A protein and the small-molecule ligand that binds it are described below.
Small molecule (SMILES): CO[P](=O)(O)C(C)=O

Binding-site contacts:
Ligand atom C5 contacts residue HIS68 of chain 1.C at 3.2 Å.
Ligand atom O5 contacts residue GLN516 of chain 1.E at 4.3 Å.
Ligand atom O1 contacts residue HIS68 of chain 1.C at 4.0 Å.
Ligand atom P1 contacts residue PHE485 of chain 1.C at 4.0 Å.
Ligand atom C5 contacts residue LEU70 of chain 1.C at 3.9 Å (hydrophobic).
Ligand atom O3 contacts residue CYS514 of chain 1.E at 3.9 Å.
Ligand atom C5 contacts residue PHE485 of chain 1.C at 3.9 Å (hydrophobic).
Ligand atom O2 contacts residue CYS514 of chain 1.E at 3.9 Å.
Ligand atom O3 contacts residue LEU70 of chain 1.C at 4.3 Å.
Ligand atom C2 contacts residue GLN484 of chain 1.C at 4.1 Å.
Ligand atom O5 contacts residue GLN484 of chain 1.C at 3.8 Å.
Ligand atom C2 contacts residue PHE485 of chain 1.C at 4.2 Å (hydrophobic).
Ligand atom C3 contacts residue PHE485 of chain 1.C at 3.6 Å (hydrophobic).
Ligand atom C3 contacts residue GLN484 of chain 1.C at 4.3 Å.
Ligand atom O3 contacts residue HIS68 of chain 1.C at 4.4 Å.
Ligand atom O1 contacts residue PHE485 of chain 1.C at 3.5 Å.
Ligand atom C5 contacts residue CYS514 of chain 1.E at 3.2 Å (hydrophobic).
Ligand atom O3 contacts residue PHE485 of chain 1.C at 3.4 Å.

Sequence of chain 1.C:
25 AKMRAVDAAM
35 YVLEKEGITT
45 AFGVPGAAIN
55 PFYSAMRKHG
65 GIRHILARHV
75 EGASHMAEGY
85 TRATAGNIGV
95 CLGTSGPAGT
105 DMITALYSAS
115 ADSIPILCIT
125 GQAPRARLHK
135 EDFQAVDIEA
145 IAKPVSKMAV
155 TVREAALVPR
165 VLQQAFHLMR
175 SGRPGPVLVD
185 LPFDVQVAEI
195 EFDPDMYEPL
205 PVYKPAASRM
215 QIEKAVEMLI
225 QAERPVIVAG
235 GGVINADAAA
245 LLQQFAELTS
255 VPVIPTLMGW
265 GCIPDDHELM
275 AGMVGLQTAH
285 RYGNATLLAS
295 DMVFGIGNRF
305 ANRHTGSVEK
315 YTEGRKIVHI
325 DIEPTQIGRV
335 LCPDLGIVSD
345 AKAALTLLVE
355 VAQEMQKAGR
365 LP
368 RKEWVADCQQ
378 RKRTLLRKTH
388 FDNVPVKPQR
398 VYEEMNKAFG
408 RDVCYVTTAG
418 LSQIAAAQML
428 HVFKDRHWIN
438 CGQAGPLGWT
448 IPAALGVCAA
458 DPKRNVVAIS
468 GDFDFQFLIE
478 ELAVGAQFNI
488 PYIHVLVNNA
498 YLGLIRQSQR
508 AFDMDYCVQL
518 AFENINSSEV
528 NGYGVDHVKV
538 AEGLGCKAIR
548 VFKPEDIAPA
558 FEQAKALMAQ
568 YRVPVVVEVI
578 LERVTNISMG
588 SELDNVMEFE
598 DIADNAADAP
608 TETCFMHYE

Sequence of chain 1.E:
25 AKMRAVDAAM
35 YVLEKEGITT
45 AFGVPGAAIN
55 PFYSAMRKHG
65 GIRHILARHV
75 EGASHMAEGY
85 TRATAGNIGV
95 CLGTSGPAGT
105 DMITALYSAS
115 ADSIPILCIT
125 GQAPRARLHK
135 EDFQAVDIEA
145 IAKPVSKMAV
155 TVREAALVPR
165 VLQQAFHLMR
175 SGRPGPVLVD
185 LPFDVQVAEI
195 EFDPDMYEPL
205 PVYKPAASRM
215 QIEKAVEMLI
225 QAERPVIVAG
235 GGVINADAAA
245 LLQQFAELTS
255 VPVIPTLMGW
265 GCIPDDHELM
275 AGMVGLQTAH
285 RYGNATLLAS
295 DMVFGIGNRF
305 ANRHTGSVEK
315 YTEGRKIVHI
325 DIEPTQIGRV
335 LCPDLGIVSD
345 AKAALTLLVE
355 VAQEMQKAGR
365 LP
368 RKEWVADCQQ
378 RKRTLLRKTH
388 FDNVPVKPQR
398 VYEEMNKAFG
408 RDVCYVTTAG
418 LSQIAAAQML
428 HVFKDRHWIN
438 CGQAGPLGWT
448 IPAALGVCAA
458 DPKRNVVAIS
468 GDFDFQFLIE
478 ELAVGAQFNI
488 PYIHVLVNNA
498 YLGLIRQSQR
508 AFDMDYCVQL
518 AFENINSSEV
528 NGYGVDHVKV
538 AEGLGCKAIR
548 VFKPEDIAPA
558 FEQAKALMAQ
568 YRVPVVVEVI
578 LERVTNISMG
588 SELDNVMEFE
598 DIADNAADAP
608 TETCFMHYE